This protein binds this small molecule.
Small molecule (SMILES): CC(C)C[C@H](NC(=O)[C@H](CCC(N)=O)NC(=O)[C@H](CCC(=O)O)NC(=O)[C@H](Cc1ccc(O)cc1)NC(=O)[C@H](CS)NC(=O)[C@H](Cc1ccc(O)cc1)NC(=O)[C@H](CC(C)C)NC(=O)[C@@H](N)CC(=O)O)C(=O)N[C@H](C=O)CC(N)=O

Sequence of chain 1.A:
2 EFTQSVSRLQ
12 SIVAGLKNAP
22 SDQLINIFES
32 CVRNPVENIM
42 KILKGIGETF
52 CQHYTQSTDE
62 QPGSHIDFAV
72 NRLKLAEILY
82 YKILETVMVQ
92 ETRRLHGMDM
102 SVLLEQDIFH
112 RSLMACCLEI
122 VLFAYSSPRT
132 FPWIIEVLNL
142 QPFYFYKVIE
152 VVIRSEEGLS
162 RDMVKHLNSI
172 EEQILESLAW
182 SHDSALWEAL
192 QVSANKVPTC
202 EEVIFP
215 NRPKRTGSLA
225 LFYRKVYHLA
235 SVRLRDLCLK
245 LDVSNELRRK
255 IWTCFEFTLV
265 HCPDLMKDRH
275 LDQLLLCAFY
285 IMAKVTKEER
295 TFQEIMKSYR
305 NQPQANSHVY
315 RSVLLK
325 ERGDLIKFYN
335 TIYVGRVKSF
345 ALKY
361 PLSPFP

Binding-site contacts:
Ligand atom OE1 contacts residue THR295 of chain 1.A at 3.3 Å.
Ligand atom OE2 contacts residue PHE296 of chain 1.A at 3.1 Å (h-bond).
Ligand atom CA contacts residue TYR284 of chain 1.A at 3.9 Å (hydrophobic).
Ligand atom CD1 contacts residue LEU346 of chain 1.A at 3.9 Å (hydrophobic).
Ligand atom OE2 contacts residue TYR284 of chain 1.A at 3.6 Å.
Ligand atom CE1 contacts residue ASN334 of chain 1.A at 3.6 Å.
Ligand atom OE1 contacts residue PHE296 of chain 1.A at 3.3 Å (h-bond).
Ligand atom CA contacts residue LYS288 of chain 1.A at 4.0 Å.
Ligand atom CA contacts residue ASN334 of chain 1.A at 3.3 Å.
Ligand atom CD contacts residue THR295 of chain 1.A at 3.7 Å.
Ligand atom O contacts residue GLN297 of chain 1.A at 2.6 Å (h-bond).
Ligand atom OE1 contacts residue GLN297 of chain 1.A at 3.2 Å (h-bond).
Ligand atom OE2 contacts residue THR295 of chain 1.A at 3.5 Å.
Ligand atom O contacts residue ILE330 of chain 1.A at 3.7 Å.
Ligand atom O contacts residue TYR333 of chain 1.A at 2.8 Å (h-bond).
Ligand atom O contacts residue GLN297 of chain 1.A at 3.7 Å.
Ligand atom CD contacts residue PHE296 of chain 1.A at 3.6 Å (hydrophobic).
Ligand atom O contacts residue ILE330 of chain 1.A at 4.0 Å.
Ligand atom CG contacts residue ASN334 of chain 1.A at 3.9 Å.
Ligand atom CA contacts residue ASN334 of chain 1.A at 3.8 Å.
Ligand atom C contacts residue GLN297 of chain 1.A at 3.8 Å.
Ligand atom O contacts residue LYS288 of chain 1.A at 3.2 Å.
Ligand atom O contacts residue LYS288 of chain 1.A at 3.9 Å.
Ligand atom O contacts residue ASN334 of chain 1.A at 3.1 Å (h-bond).
Ligand atom SG contacts residue TYR284 of chain 1.A at 4.0 Å.
Ligand atom SG contacts residue ILE330 of chain 1.A at 3.9 Å.
Ligand atom CD2 contacts residue LYS288 of chain 1.A at 3.6 Å.
Ligand atom SG contacts residue PHE296 of chain 1.A at 3.9 Å.
Ligand atom C contacts residue TYR333 of chain 1.A at 3.9 Å (hydrophobic).
Ligand atom CD1 contacts residue ASN334 of chain 1.A at 3.5 Å.
Ligand atom C contacts residue ASN334 of chain 1.A at 3.5 Å.
Ligand atom N contacts residue ASN334 of chain 1.A at 2.8 Å (h-bond).
Ligand atom CB contacts residue TYR333 of chain 1.A at 4.0 Å (hydrophobic).
Ligand atom O contacts residue LYS288 of chain 1.A at 3.7 Å.
Ligand atom CG contacts residue ASP328 of chain 1.A at 3.6 Å.
Ligand atom CD2 contacts residue VAL289 of chain 1.A at 3.6 Å (hydrophobic).
Ligand atom CD2 contacts residue ASP328 of chain 1.A at 3.3 Å.
Ligand atom CB contacts residue TYR284 of chain 1.A at 3.9 Å (hydrophobic).
Ligand atom CB contacts residue ASN334 of chain 1.A at 3.4 Å.
Ligand atom C contacts residue LYS288 of chain 1.A at 3.9 Å.